Sequence of chain 1.B:
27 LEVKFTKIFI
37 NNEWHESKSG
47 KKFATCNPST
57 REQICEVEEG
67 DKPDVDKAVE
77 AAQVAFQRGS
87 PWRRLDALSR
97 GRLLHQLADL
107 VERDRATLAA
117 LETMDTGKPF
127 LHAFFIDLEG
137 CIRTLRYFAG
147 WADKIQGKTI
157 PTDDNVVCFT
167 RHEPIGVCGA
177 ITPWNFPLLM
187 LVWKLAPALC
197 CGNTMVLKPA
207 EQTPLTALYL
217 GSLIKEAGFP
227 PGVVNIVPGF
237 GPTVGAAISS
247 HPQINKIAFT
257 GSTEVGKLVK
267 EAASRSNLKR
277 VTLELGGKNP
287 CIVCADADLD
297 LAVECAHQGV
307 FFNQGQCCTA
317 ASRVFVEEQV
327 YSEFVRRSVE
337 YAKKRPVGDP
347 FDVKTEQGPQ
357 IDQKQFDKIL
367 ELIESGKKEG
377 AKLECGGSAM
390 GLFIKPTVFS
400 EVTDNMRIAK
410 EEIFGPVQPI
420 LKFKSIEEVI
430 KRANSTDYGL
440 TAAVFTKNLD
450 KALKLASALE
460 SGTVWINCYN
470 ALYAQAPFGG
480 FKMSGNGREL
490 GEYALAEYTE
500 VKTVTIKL

Binding-site contacts:
Ligand atom C06 contacts residue LEU471 of chain 1.B at 3.4 Å (hydrophobic).
Ligand atom C25 contacts residue LEU471 of chain 1.B at 3.6 Å (hydrophobic).
Ligand atom C27 contacts residue GLY136 of chain 1.B at 4.0 Å.
Ligand atom O26 contacts residue GLY136 of chain 1.B at 3.9 Å.
Ligand atom C07 contacts residue LEU471 of chain 1.B at 4.0 Å (hydrophobic).
Ligand atom O04 contacts residue THR315 of chain 1.B at 3.9 Å.
Ligand atom O26 contacts residue TYR472 of chain 1.B at 3.9 Å.
Ligand atom N13 contacts residue ASN469 of chain 1.B at 3.8 Å.
Ligand atom O04 contacts residue PHE308 of chain 1.B at 3.7 Å.
Ligand atom O28 contacts residue LEU489 of chain 1.B at 3.9 Å.
Ligand atom C24 contacts residue GLY136 of chain 1.B at 4.0 Å.
Ligand atom C23 contacts residue GLY136 of chain 1.B at 3.8 Å.
Ligand atom C03 contacts residue PHE308 of chain 1.B at 4.0 Å (hydrophobic).
Ligand atom O26 contacts residue THR140 of chain 1.B at 3.6 Å (h-bond).
Ligand atom C24 contacts residue LEU471 of chain 1.B at 3.6 Å (hydrophobic).
Ligand atom C03 contacts residue LEU471 of chain 1.B at 3.8 Å (hydrophobic).
Ligand atom N12 contacts residue ASN469 of chain 1.B at 3.6 Å.
Ligand atom C18 contacts residue GLN304 of chain 1.B at 3.4 Å.
Ligand atom C27 contacts residue ALA473 of chain 1.B at 3.6 Å (hydrophobic).
Ligand atom C05 contacts residue LEU471 of chain 1.B at 3.9 Å (hydrophobic).
Ligand atom C22 contacts residue LEU471 of chain 1.B at 4.0 Å (hydrophobic).
Ligand atom O28 contacts residue THR140 of chain 1.B at 3.8 Å.
Ligand atom O26 contacts residue ALA473 of chain 1.B at 3.4 Å (h-bond).
Ligand atom C09 contacts residue ASN469 of chain 1.B at 3.8 Å.
Ligand atom C09 contacts residue ILE132 of chain 1.B at 3.8 Å (hydrophobic).
Ligand atom C21 contacts residue LEU471 of chain 1.B at 3.5 Å (hydrophobic).
Ligand atom O04 contacts residue ASN469 of chain 1.B at 3.4 Å (h-bond).
Ligand atom N12 contacts residue PHE308 of chain 1.B at 3.6 Å.
Ligand atom O28 contacts residue TRP189 of chain 1.B at 3.5 Å (h-bond).
Ligand atom C27 contacts residue LEU489 of chain 1.B at 3.7 Å (hydrophobic).
Ligand atom C27 contacts residue THR140 of chain 1.B at 2.9 Å.
Ligand atom C18 contacts residue PHE308 of chain 1.B at 4.0 Å (hydrophobic).
Ligand atom O02 contacts residue LEU471 of chain 1.B at 3.6 Å.
Ligand atom C27 contacts residue TYR472 of chain 1.B at 4.0 Å (hydrophobic).
Ligand atom C23 contacts residue LEU471 of chain 1.B at 4.0 Å (hydrophobic).
Ligand atom C19 contacts residue PHE308 of chain 1.B at 3.6 Å (hydrophobic).
Ligand atom N13 contacts residue ILE132 of chain 1.B at 3.9 Å.
Ligand atom C01 contacts residue PHE182 of chain 1.B at 3.8 Å (hydrophobic).
Ligand atom C17 contacts residue GLN304 of chain 1.B at 3.3 Å.
Ligand atom C20 contacts residue LEU471 of chain 1.B at 3.8 Å (hydrophobic).

This protein binds this small molecule.
Small molecule (SMILES): COC(=O)c1cc(-c2ccc3c(c2)OCO3)nc2cc(-c3ccccc3)nn12